The small molecule below binds the protein below.
Small molecule (SMILES): O=[N+]([O-])c1cccc(/N=C2/N=CCC(c3cccc(Cn4cncn4)c3)=N2)c1

Sequence of chain 1.C:
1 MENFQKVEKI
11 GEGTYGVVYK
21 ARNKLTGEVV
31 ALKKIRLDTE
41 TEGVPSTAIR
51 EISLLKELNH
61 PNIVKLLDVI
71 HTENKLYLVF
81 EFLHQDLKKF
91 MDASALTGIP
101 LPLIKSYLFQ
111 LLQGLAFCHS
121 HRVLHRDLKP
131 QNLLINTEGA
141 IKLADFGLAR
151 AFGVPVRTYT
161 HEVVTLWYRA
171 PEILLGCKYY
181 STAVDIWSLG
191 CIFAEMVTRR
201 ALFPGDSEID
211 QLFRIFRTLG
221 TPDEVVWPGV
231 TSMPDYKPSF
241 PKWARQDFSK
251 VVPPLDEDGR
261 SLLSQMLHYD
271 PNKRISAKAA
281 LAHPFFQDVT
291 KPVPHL

Binding-site contacts:
Ligand atom C12 contacts residue GLN85 of chain 1.C at 3.4 Å.
Ligand atom C3 contacts residue VAL18 of chain 1.C at 4.0 Å (hydrophobic).
Ligand atom N1 contacts residue ASP86 of chain 1.C at 4.1 Å.
Ligand atom C13 contacts residue GLN85 of chain 1.C at 3.0 Å.
Ligand atom C9 contacts residue ALA31 of chain 1.C at 3.5 Å (hydrophobic).
Ligand atom C9 contacts residue PHE80 of chain 1.C at 3.3 Å (hydrophobic).
Ligand atom C16 contacts residue GLN85 of chain 1.C at 3.7 Å.
Ligand atom C16 contacts residue HIS84 of chain 1.C at 4.0 Å.
Ligand atom C1 contacts residue GLN131 of chain 1.C at 3.6 Å.
Ligand atom C13 contacts residue LEU83 of chain 1.C at 3.0 Å (hydrophobic).
Ligand atom N2 contacts residue GLN131 of chain 1.C at 3.8 Å.
Ligand atom C18 contacts residue ASP145 of chain 1.C at 3.6 Å.
Ligand atom O1 contacts residue GLY11 of chain 1.C at 4.0 Å.
Ligand atom N4 contacts residue ALA31 of chain 1.C at 3.5 Å.
Ligand atom C10 contacts residue LEU134 of chain 1.C at 3.6 Å (hydrophobic).
Ligand atom N6 contacts residue ILE10 of chain 1.C at 3.7 Å.
Ligand atom C8 contacts residue LEU134 of chain 1.C at 4.0 Å (hydrophobic).
Ligand atom O2 contacts residue ILE10 of chain 1.C at 3.9 Å.
Ligand atom C18 contacts residue LYS33 of chain 1.C at 2.9 Å.
Ligand atom C17 contacts residue ASP145 of chain 1.C at 3.7 Å.
Ligand atom N4 contacts residue GLU81 of chain 1.C at 3.2 Å (salt-bridge).
Ligand atom O2 contacts residue ASP86 of chain 1.C at 3.6 Å.
Ligand atom C9 contacts residue GLU81 of chain 1.C at 3.4 Å.
Ligand atom C12 contacts residue LEU83 of chain 1.C at 2.2 Å (hydrophobic).
Ligand atom N5 contacts residue LEU134 of chain 1.C at 4.0 Å.
Ligand atom C8 contacts residue PHE80 of chain 1.C at 3.9 Å (hydrophobic).
Ligand atom N3 contacts residue LEU134 of chain 1.C at 3.5 Å.
Ligand atom C11 contacts residue LEU83 of chain 1.C at 3.2 Å (hydrophobic).
Ligand atom C1 contacts residue ASP86 of chain 1.C at 4.0 Å.
Ligand atom C7 contacts residue LEU134 of chain 1.C at 3.8 Å (hydrophobic).
Ligand atom C9 contacts residue VAL64 of chain 1.C at 3.9 Å (hydrophobic).
Ligand atom N5 contacts residue LEU83 of chain 1.C at 3.4 Å (h-bond).
Ligand atom O1 contacts residue ILE10 of chain 1.C at 3.3 Å (h-bond).
Ligand atom C4 contacts residue VAL18 of chain 1.C at 3.8 Å (hydrophobic).
Ligand atom C6 contacts residue LYS33 of chain 1.C at 3.6 Å.
Ligand atom C9 contacts residue LEU134 of chain 1.C at 4.1 Å (hydrophobic).
Ligand atom C13 contacts residue HIS84 of chain 1.C at 3.0 Å.
Ligand atom C17 contacts residue LYS33 of chain 1.C at 3.4 Å.
Ligand atom C12 contacts residue HIS84 of chain 1.C at 3.6 Å.
Ligand atom N4 contacts residue LEU134 of chain 1.C at 3.8 Å.